A protein and the small-molecule ligand that binds it are described below.
Small molecule (SMILES): CN1C(N)=N[C@](C)(c2cc(NC(=O)c3ccc(F)cn3)ccc2F)CS1(=O)=O

Sequence of chain 1.A:
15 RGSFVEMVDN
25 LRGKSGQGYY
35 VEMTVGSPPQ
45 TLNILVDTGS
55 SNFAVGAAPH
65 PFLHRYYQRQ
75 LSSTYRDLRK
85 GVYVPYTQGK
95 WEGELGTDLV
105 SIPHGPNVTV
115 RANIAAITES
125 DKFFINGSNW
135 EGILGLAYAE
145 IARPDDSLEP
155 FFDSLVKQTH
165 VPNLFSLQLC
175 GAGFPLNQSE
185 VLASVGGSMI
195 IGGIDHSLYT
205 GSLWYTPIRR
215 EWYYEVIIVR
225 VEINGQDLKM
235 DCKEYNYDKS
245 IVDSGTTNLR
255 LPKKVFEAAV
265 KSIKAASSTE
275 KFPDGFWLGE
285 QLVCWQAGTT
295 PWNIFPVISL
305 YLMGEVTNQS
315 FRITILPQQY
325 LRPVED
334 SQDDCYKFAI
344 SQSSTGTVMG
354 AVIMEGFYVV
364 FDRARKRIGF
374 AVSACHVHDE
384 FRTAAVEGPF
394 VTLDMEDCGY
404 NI

Binding-site contacts:
Ligand atom F28 contacts residue ALA354 of chain 1.A at 3.5 Å.
Ligand atom F28 contacts residue GLY32 of chain 1.A at 3.7 Å.
Ligand atom O12 contacts residue GLN92 of chain 1.A at 3.3 Å.
Ligand atom C25 contacts residue GLN31 of chain 1.A at 3.6 Å.
Ligand atom C22 contacts residue GLY249 of chain 1.A at 3.4 Å.
Ligand atom C2 contacts residue ASP51 of chain 1.A at 3.6 Å.
Ligand atom C22 contacts residue SER248 of chain 1.A at 3.3 Å.
Ligand atom N9 contacts residue ASP51 of chain 1.A at 2.9 Å (salt-bridge).
Ligand atom C24 contacts residue GLY249 of chain 1.A at 3.7 Å.
Ligand atom N8 contacts residue ASP51 of chain 1.A at 2.6 Å (salt-bridge).
Ligand atom F28 contacts residue THR251 of chain 1.A at 3.6 Å.
Ligand atom C14 contacts residue GLY249 of chain 1.A at 3.7 Å.
Ligand atom F18 contacts residue PHE127 of chain 1.A at 3.3 Å.
Ligand atom F28 contacts residue SER29 of chain 1.A at 2.9 Å.
Ligand atom N9 contacts residue GLY249 of chain 1.A at 3.5 Å (h-bond).
Ligand atom C20 contacts residue GLY32 of chain 1.A at 3.2 Å.
Ligand atom C20 contacts residue GLN31 of chain 1.A at 3.5 Å.
Ligand atom C21 contacts residue SER29 of chain 1.A at 3.5 Å.
Ligand atom C3 contacts residue ASP51 of chain 1.A at 3.3 Å.
Ligand atom C7 contacts residue ASP51 of chain 1.A at 3.5 Å.
Ligand atom C7 contacts residue GLY249 of chain 1.A at 3.7 Å.
Ligand atom N19 contacts residue GLY249 of chain 1.A at 3.1 Å (h-bond).
Ligand atom C21 contacts residue GLY32 of chain 1.A at 3.5 Å.
Ligand atom O27 contacts residue ILE129 of chain 1.A at 3.1 Å.
Ligand atom N19 contacts residue LEU49 of chain 1.A at 3.5 Å.
Ligand atom O27 contacts residue TRP134 of chain 1.A at 3.7 Å.
Ligand atom C21 contacts residue THR251 of chain 1.A at 3.6 Å.
Ligand atom C10 contacts residue ASP247 of chain 1.A at 3.4 Å.
Ligand atom C4 contacts residue TYR90 of chain 1.A at 3.5 Å (hydrophobic).
Ligand atom C20 contacts residue GLY30 of chain 1.A at 3.7 Å.
Ligand atom C22 contacts residue THR250 of chain 1.A at 3.7 Å.
Ligand atom C10 contacts residue THR250 of chain 1.A at 3.3 Å.
Ligand atom N9 contacts residue ASP247 of chain 1.A at 2.8 Å (salt-bridge).
Ligand atom C13 contacts residue GLY249 of chain 1.A at 3.5 Å.
Ligand atom N23 contacts residue GLY249 of chain 1.A at 3.1 Å (h-bond).
Ligand atom O11 contacts residue TYR90 of chain 1.A at 3.6 Å.
Ligand atom O11 contacts residue GLN92 of chain 1.A at 3.2 Å (h-bond).
Ligand atom C20 contacts residue THR251 of chain 1.A at 3.2 Å.
Ligand atom F18 contacts residue TYR90 of chain 1.A at 3.2 Å.
Ligand atom C20 contacts residue SER29 of chain 1.A at 3.3 Å.